Sequence of chain 1.A:
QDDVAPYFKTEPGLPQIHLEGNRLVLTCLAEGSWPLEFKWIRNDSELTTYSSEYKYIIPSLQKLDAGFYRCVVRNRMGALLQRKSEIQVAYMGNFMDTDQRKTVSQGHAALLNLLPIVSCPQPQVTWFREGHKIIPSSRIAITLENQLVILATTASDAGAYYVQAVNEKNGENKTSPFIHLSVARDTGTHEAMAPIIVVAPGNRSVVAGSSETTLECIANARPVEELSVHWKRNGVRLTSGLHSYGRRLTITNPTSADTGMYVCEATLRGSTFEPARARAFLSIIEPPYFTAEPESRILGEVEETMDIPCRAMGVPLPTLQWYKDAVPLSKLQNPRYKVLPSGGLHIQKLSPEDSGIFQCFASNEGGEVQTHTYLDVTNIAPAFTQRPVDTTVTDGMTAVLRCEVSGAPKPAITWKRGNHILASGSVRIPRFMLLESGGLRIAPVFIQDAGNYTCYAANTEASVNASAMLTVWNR

Sequence of chain 1.B:
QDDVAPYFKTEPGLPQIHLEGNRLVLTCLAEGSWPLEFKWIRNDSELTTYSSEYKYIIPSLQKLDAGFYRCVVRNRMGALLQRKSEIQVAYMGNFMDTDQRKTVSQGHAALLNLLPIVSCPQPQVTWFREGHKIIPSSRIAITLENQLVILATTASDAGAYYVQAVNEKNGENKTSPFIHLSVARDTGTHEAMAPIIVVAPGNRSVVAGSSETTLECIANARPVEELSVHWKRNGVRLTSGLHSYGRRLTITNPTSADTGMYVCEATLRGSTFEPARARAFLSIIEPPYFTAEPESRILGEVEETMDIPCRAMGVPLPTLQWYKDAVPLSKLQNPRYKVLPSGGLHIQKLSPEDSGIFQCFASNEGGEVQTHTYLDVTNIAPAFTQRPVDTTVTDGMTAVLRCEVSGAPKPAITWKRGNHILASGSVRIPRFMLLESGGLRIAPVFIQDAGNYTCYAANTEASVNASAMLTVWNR

Binding-site contacts:
Ligand atom O7 contacts residue GLN169 of chain 1.A at 4.0 Å.
Ligand atom C6 contacts residue ASN178 of chain 1.A at 4.3 Å.
Ligand atom O5 contacts residue ASN178 of chain 1.A at 2.4 Å (h-bond).
Ligand atom C3 contacts residue ASN178 of chain 1.A at 3.8 Å.
Ligand atom C5 contacts residue ASN178 of chain 1.A at 3.7 Å.
Ligand atom O6 contacts residue ASN178 of chain 1.A at 3.4 Å (h-bond).
Ligand atom C2 contacts residue ASN178 of chain 1.A at 2.5 Å.
Ligand atom N2 contacts residue ASN178 of chain 1.A at 2.9 Å (h-bond).
Ligand atom C4 contacts residue ASN178 of chain 1.A at 4.3 Å.
Ligand atom N2 contacts residue TYR59 of chain 1.B at 4.4 Å.
Ligand atom C7 contacts residue ASN178 of chain 1.A at 3.5 Å.
Ligand atom C1 contacts residue ASN178 of chain 1.A at 1.4 Å.
Ligand atom C7 contacts residue GLN169 of chain 1.A at 3.5 Å.
Ligand atom C8 contacts residue GLN169 of chain 1.A at 3.1 Å.
Ligand atom O7 contacts residue ASN178 of chain 1.A at 3.7 Å.
Ligand atom N2 contacts residue GLN169 of chain 1.A at 3.8 Å.

A small-molecule ligand and the protein it binds are described below.
Small molecule (SMILES): CC(=O)N[C@@H]1[C@@H](O)[C@H](O)[C@@H](CO)O[C@H]1O